Binding-site contacts:
Ligand atom C8 contacts residue LEU270 of chain 1.BA at 4.4 Å (hydrophobic).
Ligand atom C20 contacts residue MET30 of chain 1.E at 3.8 Å (hydrophobic).
Ligand atom O3 contacts residue ASN269 of chain 1.BA at 3.5 Å (h-bond).
Ligand atom C1 contacts residue ASN269 of chain 1.BA at 4.0 Å.
Ligand atom C11 contacts residue PRO271 of chain 1.BA at 4.0 Å (hydrophobic).
Ligand atom C13 contacts residue PHE272 of chain 1.BA at 4.3 Å (hydrophobic).
Ligand atom O2 contacts residue ASP265 of chain 1.BA at 4.0 Å.
Ligand atom C1M contacts residue LEU270 of chain 1.BA at 3.8 Å (hydrophobic).
Ligand atom C10 contacts residue SER37 of chain 1.T at 3.9 Å.
Ligand atom C2 contacts residue ASN269 of chain 1.BA at 3.5 Å.
Ligand atom C6 contacts residue PRO271 of chain 1.BA at 4.3 Å (hydrophobic).
Ligand atom C12 contacts residue LEU270 of chain 1.BA at 3.9 Å (hydrophobic).
Ligand atom C16 contacts residue LEU33 of chain 1.T at 4.0 Å (hydrophobic).
Ligand atom C19 contacts residue MET30 of chain 1.E at 4.3 Å (hydrophobic).
Ligand atom C3 contacts residue ASN269 of chain 1.BA at 3.9 Å.
Ligand atom O2 contacts residue LEU270 of chain 1.BA at 4.4 Å.
Ligand atom C3M contacts residue ASN269 of chain 1.BA at 3.8 Å.
Ligand atom C1M contacts residue TRP266 of chain 1.BA at 3.5 Å (hydrophobic).
Ligand atom O2 contacts residue ASN269 of chain 1.BA at 3.4 Å (h-bond).
Ligand atom C12 contacts residue PRO271 of chain 1.BA at 4.4 Å (hydrophobic).
Ligand atom C20 contacts residue VAL29 of chain 1.T at 4.2 Å (hydrophobic).
Ligand atom C8 contacts residue PRO271 of chain 1.BA at 3.5 Å (hydrophobic).
Ligand atom C15 contacts residue LEU270 of chain 1.BA at 4.1 Å (hydrophobic).
Ligand atom O2 contacts residue TRP266 of chain 1.BA at 3.9 Å.
Ligand atom C9 contacts residue PRO271 of chain 1.BA at 4.2 Å (hydrophobic).
Ligand atom C1M contacts residue ASN269 of chain 1.BA at 4.4 Å.
Ligand atom C17 contacts residue LEU33 of chain 1.T at 4.4 Å (hydrophobic).

Sequence of chain 1.E:
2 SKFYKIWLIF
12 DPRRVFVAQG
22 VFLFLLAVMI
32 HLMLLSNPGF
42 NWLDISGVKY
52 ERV

The protein below binds the small molecule below.
Small molecule (SMILES): COC1=C(OC)C(=O)C(C/C=C(\C)CC/C=C(\C)CC/C=C(\C)CC/C=C(\C)CC/C=C(\C)CC/C=C(\C)CC/C=C(\C)CC/C=C(\C)CC/C=C(\C)CCC=C(C)C)=C(C)C1=O

Sequence of chain 1.T:
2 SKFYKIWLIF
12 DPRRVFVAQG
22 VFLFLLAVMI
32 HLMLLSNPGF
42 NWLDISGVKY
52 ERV

Sequence of chain 1.BA:
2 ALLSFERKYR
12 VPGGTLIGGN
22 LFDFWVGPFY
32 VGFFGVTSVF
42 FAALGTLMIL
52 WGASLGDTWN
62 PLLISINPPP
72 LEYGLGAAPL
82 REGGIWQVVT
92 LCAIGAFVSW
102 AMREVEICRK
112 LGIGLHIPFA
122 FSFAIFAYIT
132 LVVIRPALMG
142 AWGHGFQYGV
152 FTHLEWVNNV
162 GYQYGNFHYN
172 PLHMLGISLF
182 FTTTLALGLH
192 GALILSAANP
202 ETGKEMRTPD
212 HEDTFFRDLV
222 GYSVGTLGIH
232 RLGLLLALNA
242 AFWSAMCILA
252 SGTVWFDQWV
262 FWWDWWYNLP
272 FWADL